Binding-site contacts:
Ligand atom C6 contacts residue FAD1 of chain 1.G at 3.4 Å.
Ligand atom N16 contacts residue PHE126 of chain 1.A at 3.4 Å.
Ligand atom CX8 contacts residue GLY150 of chain 1.B at 3.9 Å.
Ligand atom C7 contacts residue TRP105 of chain 1.B at 3.7 Å (hydrophobic).
Ligand atom CXH contacts residue FAD1 of chain 1.G at 3.3 Å.
Ligand atom N16 contacts residue FAD1 of chain 1.G at 3.4 Å.
Ligand atom C8 contacts residue FAD1 of chain 1.G at 3.4 Å.
Ligand atom C5 contacts residue PHE126 of chain 1.A at 3.7 Å (hydrophobic).
Ligand atom C4 contacts residue GLY149 of chain 1.B at 3.7 Å.
Ligand atom C1 contacts residue GLY150 of chain 1.B at 3.8 Å.
Ligand atom C13 contacts residue ILE128 of chain 1.A at 3.8 Å (hydrophobic).
Ligand atom C9 contacts residue PHE178 of chain 1.A at 3.4 Å (hydrophobic).
Ligand atom CXH contacts residue LEU120 of chain 1.A at 3.9 Å (hydrophobic).
Ligand atom C11 contacts residue ILE128 of chain 1.A at 3.6 Å (hydrophobic).
Ligand atom CXI contacts residue GLY68 of chain 1.A at 3.9 Å.
Ligand atom CX7 contacts residue GLY149 of chain 1.B at 3.5 Å.
Ligand atom CXH contacts residue TRP105 of chain 1.B at 3.7 Å (hydrophobic).
Ligand atom C8 contacts residue TRP105 of chain 1.B at 3.8 Å (hydrophobic).
Ligand atom N10 contacts residue ILE128 of chain 1.A at 3.9 Å.
Ligand atom C3 contacts residue GLY149 of chain 1.B at 3.1 Å.
Ligand atom C2 contacts residue GLY150 of chain 1.B at 3.4 Å.
Ligand atom CXH contacts residue PHE126 of chain 1.A at 3.6 Å (hydrophobic).
Ligand atom C2 contacts residue GLY149 of chain 1.B at 3.6 Å.
Ligand atom CX8 contacts residue ILE194 of chain 1.B at 3.9 Å (hydrophobic).
Ligand atom CX8 contacts residue MET154 of chain 1.B at 4.0 Å (hydrophobic).
Ligand atom C12 contacts residue FAD1 of chain 1.G at 3.7 Å.
Ligand atom C6 contacts residue PHE126 of chain 1.A at 3.2 Å (hydrophobic).
Ligand atom C7 contacts residue PHE126 of chain 1.A at 3.5 Å (hydrophobic).
Ligand atom CXI contacts residue FAD1 of chain 1.G at 3.3 Å.
Ligand atom C4 contacts residue ILE128 of chain 1.A at 4.0 Å (hydrophobic).
Ligand atom C14 contacts residue FAD1 of chain 1.G at 3.8 Å.
Ligand atom C9 contacts residue FAD1 of chain 1.G at 3.9 Å.
Ligand atom C2 contacts residue MET154 of chain 1.B at 4.0 Å (hydrophobic).
Ligand atom C7 contacts residue FAD1 of chain 1.G at 3.2 Å.
Ligand atom C8 contacts residue PHE178 of chain 1.A at 3.7 Å (hydrophobic).
Ligand atom C3 contacts residue GLY150 of chain 1.B at 3.8 Å.
Ligand atom C5 contacts residue FAD1 of chain 1.G at 3.7 Å.
Ligand atom N15 contacts residue GLY149 of chain 1.B at 3.0 Å (h-bond).
Ligand atom C12 contacts residue PHE178 of chain 1.A at 3.9 Å (hydrophobic).
Ligand atom CX8 contacts residue GLY149 of chain 1.B at 3.2 Å.

Sequence of chain 1.A:
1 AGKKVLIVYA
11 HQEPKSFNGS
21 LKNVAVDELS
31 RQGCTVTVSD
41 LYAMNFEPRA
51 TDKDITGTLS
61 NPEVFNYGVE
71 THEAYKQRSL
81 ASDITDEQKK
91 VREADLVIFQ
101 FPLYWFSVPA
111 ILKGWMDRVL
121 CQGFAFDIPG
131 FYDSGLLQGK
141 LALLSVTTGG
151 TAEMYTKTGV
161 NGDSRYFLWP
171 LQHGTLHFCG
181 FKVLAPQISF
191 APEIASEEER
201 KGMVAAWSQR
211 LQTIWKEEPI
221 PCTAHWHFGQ

A protein and the small-molecule ligand that binds it are described below.
Small molecule (SMILES): CN(C)c1ccc2cc3ccc(N(C)C)cc3[nH+]c2c1

Sequence of chain 1.B:
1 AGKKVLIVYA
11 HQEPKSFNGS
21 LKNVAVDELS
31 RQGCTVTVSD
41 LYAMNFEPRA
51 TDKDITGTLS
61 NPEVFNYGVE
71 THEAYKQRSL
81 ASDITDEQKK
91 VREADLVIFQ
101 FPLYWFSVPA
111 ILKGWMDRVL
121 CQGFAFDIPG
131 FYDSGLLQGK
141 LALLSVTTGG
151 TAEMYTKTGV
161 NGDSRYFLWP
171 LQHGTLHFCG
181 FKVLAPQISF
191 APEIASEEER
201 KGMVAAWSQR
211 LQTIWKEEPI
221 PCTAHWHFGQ